Sequence of chain 1.E:
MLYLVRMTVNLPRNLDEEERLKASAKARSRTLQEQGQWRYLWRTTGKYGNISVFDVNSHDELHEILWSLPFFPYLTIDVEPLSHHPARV

Sequence of chain 1.G:
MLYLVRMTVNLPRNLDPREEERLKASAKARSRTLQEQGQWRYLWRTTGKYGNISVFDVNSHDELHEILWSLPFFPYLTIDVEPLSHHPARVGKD

Binding-site contacts:
Ligand atom OAB contacts residue SER31 of chain 1.G at 3.9 Å.
Ligand atom OAC contacts residue HIS87 of chain 1.E at 2.7 Å (h-bond).
Ligand atom CAI contacts residue SER31 of chain 1.G at 4.2 Å.
Ligand atom OAA contacts residue TYR50 of chain 1.G at 3.5 Å.
Ligand atom CLAD contacts residue LEU77 of chain 1.G at 3.7 Å.
Ligand atom OAC contacts residue ASN52 of chain 1.G at 2.9 Å (h-bond).
Ligand atom CAK contacts residue ALA27 of chain 1.G at 4.0 Å (hydrophobic).
Ligand atom OAA contacts residue HIS87 of chain 1.E at 3.6 Å.
Ligand atom OAB contacts residue HIS87 of chain 1.E at 4.4 Å.
Ligand atom CAH contacts residue ASN52 of chain 1.G at 3.9 Å.
Ligand atom OAB contacts residue ALA89 of chain 1.E at 3.5 Å.
Ligand atom CAE contacts residue TRP40 of chain 1.G at 4.1 Å (hydrophobic).
Ligand atom CAJ contacts residue ASN52 of chain 1.G at 4.1 Å.
Ligand atom OAC contacts residue ARG45 of chain 1.G at 3.6 Å.
Ligand atom OAG contacts residue ALA27 of chain 1.G at 3.2 Å.
Ligand atom CAF contacts residue TRP40 of chain 1.G at 3.9 Å (hydrophobic).
Ligand atom CAF contacts residue HIS87 of chain 1.E at 4.4 Å.
Ligand atom CAI contacts residue LYS28 of chain 1.G at 4.3 Å.
Ligand atom CAH contacts residue HIS87 of chain 1.E at 3.5 Å.
Ligand atom CAH contacts residue TYR50 of chain 1.G at 4.4 Å (hydrophobic).
Ligand atom CAE contacts residue ALA89 of chain 1.E at 4.5 Å (hydrophobic).
Ligand atom OAC contacts residue GLY51 of chain 1.G at 4.1 Å.
Ligand atom CAK contacts residue PHE73 of chain 1.G at 3.6 Å (hydrophobic).
Ligand atom CAI contacts residue ALA27 of chain 1.G at 3.6 Å (hydrophobic).
Ligand atom CAE contacts residue SER31 of chain 1.G at 4.0 Å.
Ligand atom CLAD contacts residue VAL9 of chain 1.G at 3.6 Å.
Ligand atom CLAD contacts residue ASN52 of chain 1.G at 3.2 Å.
Ligand atom CAI contacts residue HIS87 of chain 1.E at 4.2 Å.
Ligand atom CAH contacts residue ARG45 of chain 1.G at 3.7 Å.
Ligand atom CAJ contacts residue VAL9 of chain 1.G at 4.0 Å (hydrophobic).
Ligand atom OAB contacts residue LYS28 of chain 1.G at 3.5 Å (salt-bridge).
Ligand atom CAF contacts residue ASN52 of chain 1.G at 3.9 Å.
Ligand atom CAE contacts residue HIS87 of chain 1.E at 3.9 Å.
Ligand atom CAJ contacts residue PHE73 of chain 1.G at 3.8 Å (hydrophobic).
Ligand atom CLAD contacts residue MET7 of chain 1.G at 4.2 Å.
Ligand atom OAA contacts residue ARG45 of chain 1.G at 3.0 Å (salt-bridge).
Ligand atom OAB contacts residue ALA27 of chain 1.G at 3.6 Å.
Ligand atom CAI contacts residue ALA89 of chain 1.E at 4.3 Å (hydrophobic).
Ligand atom OAG contacts residue PHE73 of chain 1.G at 3.5 Å.

A small-molecule ligand and the protein it binds are described below.
Small molecule (SMILES): O=C1C=C[C@H]([C@H](Cl)C(=O)O)O1